Sequence of chain 1.C:
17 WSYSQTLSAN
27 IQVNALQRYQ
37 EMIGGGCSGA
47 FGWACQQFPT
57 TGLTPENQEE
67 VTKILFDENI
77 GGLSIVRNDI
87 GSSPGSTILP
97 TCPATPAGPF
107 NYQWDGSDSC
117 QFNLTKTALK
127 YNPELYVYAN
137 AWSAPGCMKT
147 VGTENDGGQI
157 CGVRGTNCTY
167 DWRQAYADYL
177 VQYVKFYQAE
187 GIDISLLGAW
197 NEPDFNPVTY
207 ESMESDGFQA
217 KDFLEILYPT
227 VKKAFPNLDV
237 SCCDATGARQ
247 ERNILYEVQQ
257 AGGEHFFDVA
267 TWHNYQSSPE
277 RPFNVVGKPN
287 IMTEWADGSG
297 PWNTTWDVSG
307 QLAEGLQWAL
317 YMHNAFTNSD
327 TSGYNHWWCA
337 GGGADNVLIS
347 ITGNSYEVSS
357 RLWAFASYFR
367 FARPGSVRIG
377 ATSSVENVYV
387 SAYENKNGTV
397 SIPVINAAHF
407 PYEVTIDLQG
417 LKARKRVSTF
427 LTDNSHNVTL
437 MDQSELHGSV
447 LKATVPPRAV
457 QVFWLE

This small molecule binds to this protein.
Small molecule (SMILES): CC(=O)N[C@H]1[C@H](O[C@H]2[C@H](O)[C@@H](NC(C)=O)CO[C@@H]2CO)O[C@H](CO)[C@@H](O)[C@@H]1O

Binding-site contacts:
Ligand atom C1 contacts residue ASN299 of chain 1.C at 1.4 Å.
Ligand atom O3 contacts residue MAN5 of chain 1.L at 2.1 Å (h-bond).
Ligand atom C1 contacts residue THR301 of chain 1.C at 3.6 Å.
Ligand atom C8 contacts residue GLN307 of chain 1.C at 3.6 Å.
Ligand atom C7 contacts residue NAG2 of chain 1.L at 4.3 Å.
Ligand atom C1 contacts residue THR300 of chain 1.C at 3.9 Å.
Ligand atom O7 contacts residue NAG2 of chain 1.L at 4.2 Å.
Ligand atom N2 contacts residue ASN299 of chain 1.C at 3.0 Å (h-bond).
Ligand atom C5 contacts residue THR300 of chain 1.C at 4.1 Å.
Ligand atom C6 contacts residue THR300 of chain 1.C at 3.5 Å.
Ligand atom C5 contacts residue ASN299 of chain 1.C at 3.5 Å.
Ligand atom C2 contacts residue ASN299 of chain 1.C at 2.5 Å.
Ligand atom C2 contacts residue MAN5 of chain 1.L at 3.8 Å.
Ligand atom C1 contacts residue TRP298 of chain 1.C at 4.2 Å (hydrophobic).
Ligand atom C3 contacts residue ASN299 of chain 1.C at 3.8 Å.
Ligand atom O7 contacts residue ASN299 of chain 1.C at 3.3 Å (h-bond).
Ligand atom C7 contacts residue ASN299 of chain 1.C at 3.4 Å.
Ligand atom O5 contacts residue THR301 of chain 1.C at 3.4 Å.
Ligand atom C8 contacts residue SER305 of chain 1.C at 3.5 Å.
Ligand atom O7 contacts residue BMA3 of chain 1.L at 4.0 Å.
Ligand atom O6 contacts residue ASN299 of chain 1.C at 4.0 Å.
Ligand atom O6 contacts residue THR300 of chain 1.C at 2.8 Å (h-bond).
Ligand atom O7 contacts residue SER305 of chain 1.C at 2.5 Å (h-bond).
Ligand atom C3 contacts residue MAN5 of chain 1.L at 3.4 Å.
Ligand atom O7 contacts residue THR301 of chain 1.C at 3.5 Å (h-bond).
Ligand atom C7 contacts residue MAN5 of chain 1.L at 3.6 Å.
Ligand atom O5 contacts residue ASN299 of chain 1.C at 2.2 Å (h-bond).
Ligand atom N2 contacts residue MAN5 of chain 1.L at 3.7 Å.
Ligand atom C4 contacts residue ASN299 of chain 1.C at 4.2 Å.
Ligand atom C5 contacts residue TRP298 of chain 1.C at 4.2 Å (hydrophobic).
Ligand atom O7 contacts residue MAN5 of chain 1.L at 3.2 Å.
Ligand atom C4 contacts residue THR301 of chain 1.C at 4.1 Å.
Ligand atom C5 contacts residue THR301 of chain 1.C at 4.1 Å.
Ligand atom C8 contacts residue MAN5 of chain 1.L at 4.0 Å.
Ligand atom C6 contacts residue THR301 of chain 1.C at 4.0 Å.
Ligand atom O7 contacts residue GLU310 of chain 1.C at 3.4 Å (salt-bridge).
Ligand atom C8 contacts residue NAG2 of chain 1.L at 3.4 Å.
Ligand atom O5 contacts residue THR300 of chain 1.C at 3.2 Å (h-bond).
Ligand atom C2 contacts residue THR301 of chain 1.C at 3.8 Å.
Ligand atom C7 contacts residue SER305 of chain 1.C at 3.4 Å.